This small molecule binds to this protein.
Small molecule (SMILES): CC(=O)N[C@@H]1[C@@H](O)[C@H](O)[C@@H](CO)O[C@H]1O

Sequence of chain 49.E:
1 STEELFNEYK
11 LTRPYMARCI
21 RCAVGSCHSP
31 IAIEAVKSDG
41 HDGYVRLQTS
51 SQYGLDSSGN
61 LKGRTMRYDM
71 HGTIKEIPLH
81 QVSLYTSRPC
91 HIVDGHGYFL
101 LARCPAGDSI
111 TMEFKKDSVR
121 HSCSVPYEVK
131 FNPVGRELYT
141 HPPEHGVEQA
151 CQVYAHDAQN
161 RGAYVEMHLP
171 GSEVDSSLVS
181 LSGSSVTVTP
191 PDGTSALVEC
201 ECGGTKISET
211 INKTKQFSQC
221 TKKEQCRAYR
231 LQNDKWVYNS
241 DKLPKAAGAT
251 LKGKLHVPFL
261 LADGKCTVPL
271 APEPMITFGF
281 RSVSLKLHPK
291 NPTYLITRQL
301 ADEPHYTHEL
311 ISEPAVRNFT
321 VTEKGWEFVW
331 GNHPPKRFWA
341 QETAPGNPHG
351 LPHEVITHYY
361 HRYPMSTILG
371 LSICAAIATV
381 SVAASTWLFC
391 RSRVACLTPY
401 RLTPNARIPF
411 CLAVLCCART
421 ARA

Binding-site contacts:
Ligand atom N2 contacts residue ASN212 of chain 49.E at 2.9 Å (h-bond).
Ligand atom C1 contacts residue ASN212 of chain 49.E at 1.4 Å.
Ligand atom C4 contacts residue ASN212 of chain 49.E at 4.2 Å.
Ligand atom C5 contacts residue ASN212 of chain 49.E at 3.7 Å.
Ligand atom C3 contacts residue ASN212 of chain 49.E at 3.8 Å.
Ligand atom N2 contacts residue ILE211 of chain 49.E at 4.3 Å.
Ligand atom O5 contacts residue ASN212 of chain 49.E at 2.4 Å (h-bond).
Ligand atom C2 contacts residue ASN212 of chain 49.E at 2.4 Å.
Ligand atom C1 contacts residue ILE211 of chain 49.E at 4.2 Å (hydrophobic).
Ligand atom C7 contacts residue ASN212 of chain 49.E at 3.9 Å.
Ligand atom O7 contacts residue ASN212 of chain 49.E at 4.5 Å.